A protein and the small-molecule ligand that binds it are described below.
Small molecule (SMILES): CC(=O)N[C@@H]1[C@@H](O)[C@H](O)[C@@H](CO)O[C@H]1O

Sequence of chain 1.A:
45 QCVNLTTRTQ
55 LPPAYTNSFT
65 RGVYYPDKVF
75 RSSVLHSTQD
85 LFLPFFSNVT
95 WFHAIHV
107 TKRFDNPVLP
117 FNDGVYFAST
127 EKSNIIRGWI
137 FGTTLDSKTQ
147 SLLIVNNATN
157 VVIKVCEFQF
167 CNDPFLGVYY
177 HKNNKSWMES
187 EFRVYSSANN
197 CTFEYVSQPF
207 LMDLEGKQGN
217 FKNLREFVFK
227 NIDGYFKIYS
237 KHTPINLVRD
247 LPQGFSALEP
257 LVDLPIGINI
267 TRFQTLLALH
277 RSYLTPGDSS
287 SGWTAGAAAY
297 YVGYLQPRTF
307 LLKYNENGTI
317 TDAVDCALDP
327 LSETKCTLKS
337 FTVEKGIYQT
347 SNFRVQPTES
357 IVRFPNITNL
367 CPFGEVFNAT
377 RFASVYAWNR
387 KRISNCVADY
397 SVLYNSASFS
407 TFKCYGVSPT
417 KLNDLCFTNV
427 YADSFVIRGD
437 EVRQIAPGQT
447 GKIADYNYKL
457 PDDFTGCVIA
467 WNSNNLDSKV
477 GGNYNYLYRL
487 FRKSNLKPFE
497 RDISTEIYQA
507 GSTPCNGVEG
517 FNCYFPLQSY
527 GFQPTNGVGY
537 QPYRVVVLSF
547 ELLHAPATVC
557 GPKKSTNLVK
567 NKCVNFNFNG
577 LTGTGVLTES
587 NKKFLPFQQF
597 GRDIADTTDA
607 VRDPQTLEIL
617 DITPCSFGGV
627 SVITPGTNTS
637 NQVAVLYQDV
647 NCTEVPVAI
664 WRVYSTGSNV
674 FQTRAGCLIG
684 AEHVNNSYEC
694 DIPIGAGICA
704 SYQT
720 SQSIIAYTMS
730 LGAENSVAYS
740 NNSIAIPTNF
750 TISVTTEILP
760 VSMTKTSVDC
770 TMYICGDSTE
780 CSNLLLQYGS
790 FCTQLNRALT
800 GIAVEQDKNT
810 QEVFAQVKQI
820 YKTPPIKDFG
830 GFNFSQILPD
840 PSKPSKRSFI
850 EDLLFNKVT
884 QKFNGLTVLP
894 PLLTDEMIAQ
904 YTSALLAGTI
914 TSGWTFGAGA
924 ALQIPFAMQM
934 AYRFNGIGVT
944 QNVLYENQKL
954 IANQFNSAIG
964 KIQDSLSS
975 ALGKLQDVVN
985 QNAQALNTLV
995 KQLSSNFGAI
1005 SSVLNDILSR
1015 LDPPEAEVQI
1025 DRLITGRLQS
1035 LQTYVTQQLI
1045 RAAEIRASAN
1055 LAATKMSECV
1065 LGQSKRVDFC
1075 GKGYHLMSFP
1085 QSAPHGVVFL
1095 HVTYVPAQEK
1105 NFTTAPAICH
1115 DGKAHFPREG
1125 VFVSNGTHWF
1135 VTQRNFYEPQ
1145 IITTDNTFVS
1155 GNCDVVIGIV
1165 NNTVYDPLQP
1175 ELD

Binding-site contacts:
Ligand atom C4 contacts residue ASN647 of chain 1.A at 4.2 Å.
Ligand atom O5 contacts residue THR649 of chain 1.A at 4.0 Å.
Ligand atom C5 contacts residue ASN647 of chain 1.A at 3.6 Å.
Ligand atom C8 contacts residue ASN647 of chain 1.A at 3.8 Å.
Ligand atom O7 contacts residue ASN647 of chain 1.A at 3.4 Å (h-bond).
Ligand atom C2 contacts residue ASN647 of chain 1.A at 2.5 Å.
Ligand atom N2 contacts residue ASN647 of chain 1.A at 3.0 Å (h-bond).
Ligand atom C8 contacts residue GLN675 of chain 1.A at 4.0 Å.
Ligand atom C3 contacts residue ASN647 of chain 1.A at 3.8 Å.
Ligand atom C5 contacts residue THR649 of chain 1.A at 4.5 Å.
Ligand atom C1 contacts residue THR649 of chain 1.A at 4.2 Å.
Ligand atom O5 contacts residue ASN647 of chain 1.A at 2.3 Å (h-bond).
Ligand atom C1 contacts residue ASN647 of chain 1.A at 1.4 Å.
Ligand atom C7 contacts residue ASN647 of chain 1.A at 3.3 Å.